Binding-site contacts:
Ligand atom O contacts residue SER175 of chain 1.A at 3.1 Å.
Ligand atom C15 contacts residue ASP281 of chain 1.A at 3.4 Å.
Ligand atom O1 contacts residue SER153 of chain 1.A at 2.9 Å (h-bond).
Ligand atom O contacts residue ALA174 of chain 1.A at 3.4 Å (h-bond).
Ligand atom O4 contacts residue ARG66 of chain 1.A at 3.7 Å.
Ligand atom O3 contacts residue SER151 of chain 1.A at 2.6 Å (h-bond).
Ligand atom C3 contacts residue ALA174 of chain 1.A at 3.5 Å (hydrophobic).
Ligand atom O contacts residue SER153 of chain 1.A at 2.6 Å (h-bond).
Ligand atom C2 contacts residue SER153 of chain 1.A at 3.6 Å.
Ligand atom O4 contacts residue SER280 of chain 1.A at 3.2 Å (h-bond).
Ligand atom C12 contacts residue TYR152 of chain 1.A at 3.5 Å (hydrophobic).
Ligand atom O contacts residue THR176 of chain 1.A at 2.9 Å (h-bond).
Ligand atom C11 contacts residue ARG279 of chain 1.A at 3.6 Å.
Ligand atom O5 contacts residue TYR152 of chain 1.A at 3.6 Å.
Ligand atom C12 contacts residue ARG279 of chain 1.A at 3.2 Å.
Ligand atom O2 contacts residue ARG66 of chain 1.A at 3.2 Å (salt-bridge).
Ligand atom C1 contacts residue ALA174 of chain 1.A at 3.4 Å (hydrophobic).
Ligand atom C10 contacts residue ARG279 of chain 1.A at 3.6 Å.
Ligand atom C5 contacts residue ARG66 of chain 1.A at 3.4 Å.
Ligand atom O5 contacts residue ASP281 of chain 1.A at 3.3 Å (salt-bridge).
Ligand atom C2 contacts residue ALA174 of chain 1.A at 3.6 Å (hydrophobic).
Ligand atom C9 contacts residue ARG279 of chain 1.A at 3.5 Å.
Ligand atom C4 contacts residue ASP303 of chain 1.A at 3.4 Å.
Ligand atom C10 contacts residue TYR152 of chain 1.A at 3.6 Å (hydrophobic).
Ligand atom C6 contacts residue ARG66 of chain 1.A at 3.6 Å.
Ligand atom C14 contacts residue ARG279 of chain 1.A at 3.6 Å.
Ligand atom C11 contacts residue TYR152 of chain 1.A at 3.6 Å (hydrophobic).
Ligand atom C5 contacts residue LYS391 of chain 1.A at 3.5 Å.
Ligand atom N contacts residue ALA174 of chain 1.A at 2.7 Å (h-bond).
Ligand atom O1 contacts residue TYR152 of chain 1.A at 3.2 Å.
Ligand atom N contacts residue ASP303 of chain 1.A at 2.9 Å (salt-bridge).
Ligand atom O2 contacts residue LYS391 of chain 1.A at 2.6 Å (salt-bridge).
Ligand atom O3 contacts residue ARG70 of chain 1.A at 2.9 Å (salt-bridge).
Ligand atom C13 contacts residue TYR152 of chain 1.A at 3.5 Å (hydrophobic).
Ligand atom C14 contacts residue TYR152 of chain 1.A at 3.7 Å (hydrophobic).
Ligand atom O3 contacts residue ALA174 of chain 1.A at 3.5 Å.
Ligand atom N contacts residue THR176 of chain 1.A at 3.1 Å (h-bond).
Ligand atom O2 contacts residue ARG70 of chain 1.A at 2.8 Å (salt-bridge).
Ligand atom C contacts residue TYR224 of chain 1.A at 3.5 Å (hydrophobic).
Ligand atom O4 contacts residue ARG279 of chain 1.A at 3.6 Å.

Sequence of chain 1.A:
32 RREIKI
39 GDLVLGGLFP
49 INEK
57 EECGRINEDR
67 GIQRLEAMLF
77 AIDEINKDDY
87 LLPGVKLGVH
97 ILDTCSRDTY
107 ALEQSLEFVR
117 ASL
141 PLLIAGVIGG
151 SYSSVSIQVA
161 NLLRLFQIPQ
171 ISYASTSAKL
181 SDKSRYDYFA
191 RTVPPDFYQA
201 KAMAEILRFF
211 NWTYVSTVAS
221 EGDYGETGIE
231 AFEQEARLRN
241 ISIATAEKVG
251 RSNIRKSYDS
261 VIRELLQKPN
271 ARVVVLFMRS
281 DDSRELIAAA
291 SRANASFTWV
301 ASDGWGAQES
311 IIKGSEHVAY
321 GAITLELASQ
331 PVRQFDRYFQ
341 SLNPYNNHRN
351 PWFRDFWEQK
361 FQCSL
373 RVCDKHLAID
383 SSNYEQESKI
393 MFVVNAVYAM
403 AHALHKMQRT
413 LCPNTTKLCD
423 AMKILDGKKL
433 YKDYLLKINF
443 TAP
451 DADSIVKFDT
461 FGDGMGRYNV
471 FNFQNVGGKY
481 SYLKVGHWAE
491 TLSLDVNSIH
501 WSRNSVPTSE

This protein binds this small molecule.
Small molecule (SMILES): COc1cccc(C(=O)N[C@H]2C[C@@](N)(C(=O)O)[C@@H]3[C@@H](C(=O)O)[C@@H]32)c1